The protein below binds the small molecule below.
Small molecule (SMILES): CC(=O)N[C@@H]1[C@@H](O)[C@H](O)[C@@H](CO)O[C@H]1O

Sequence of chain 1.C:
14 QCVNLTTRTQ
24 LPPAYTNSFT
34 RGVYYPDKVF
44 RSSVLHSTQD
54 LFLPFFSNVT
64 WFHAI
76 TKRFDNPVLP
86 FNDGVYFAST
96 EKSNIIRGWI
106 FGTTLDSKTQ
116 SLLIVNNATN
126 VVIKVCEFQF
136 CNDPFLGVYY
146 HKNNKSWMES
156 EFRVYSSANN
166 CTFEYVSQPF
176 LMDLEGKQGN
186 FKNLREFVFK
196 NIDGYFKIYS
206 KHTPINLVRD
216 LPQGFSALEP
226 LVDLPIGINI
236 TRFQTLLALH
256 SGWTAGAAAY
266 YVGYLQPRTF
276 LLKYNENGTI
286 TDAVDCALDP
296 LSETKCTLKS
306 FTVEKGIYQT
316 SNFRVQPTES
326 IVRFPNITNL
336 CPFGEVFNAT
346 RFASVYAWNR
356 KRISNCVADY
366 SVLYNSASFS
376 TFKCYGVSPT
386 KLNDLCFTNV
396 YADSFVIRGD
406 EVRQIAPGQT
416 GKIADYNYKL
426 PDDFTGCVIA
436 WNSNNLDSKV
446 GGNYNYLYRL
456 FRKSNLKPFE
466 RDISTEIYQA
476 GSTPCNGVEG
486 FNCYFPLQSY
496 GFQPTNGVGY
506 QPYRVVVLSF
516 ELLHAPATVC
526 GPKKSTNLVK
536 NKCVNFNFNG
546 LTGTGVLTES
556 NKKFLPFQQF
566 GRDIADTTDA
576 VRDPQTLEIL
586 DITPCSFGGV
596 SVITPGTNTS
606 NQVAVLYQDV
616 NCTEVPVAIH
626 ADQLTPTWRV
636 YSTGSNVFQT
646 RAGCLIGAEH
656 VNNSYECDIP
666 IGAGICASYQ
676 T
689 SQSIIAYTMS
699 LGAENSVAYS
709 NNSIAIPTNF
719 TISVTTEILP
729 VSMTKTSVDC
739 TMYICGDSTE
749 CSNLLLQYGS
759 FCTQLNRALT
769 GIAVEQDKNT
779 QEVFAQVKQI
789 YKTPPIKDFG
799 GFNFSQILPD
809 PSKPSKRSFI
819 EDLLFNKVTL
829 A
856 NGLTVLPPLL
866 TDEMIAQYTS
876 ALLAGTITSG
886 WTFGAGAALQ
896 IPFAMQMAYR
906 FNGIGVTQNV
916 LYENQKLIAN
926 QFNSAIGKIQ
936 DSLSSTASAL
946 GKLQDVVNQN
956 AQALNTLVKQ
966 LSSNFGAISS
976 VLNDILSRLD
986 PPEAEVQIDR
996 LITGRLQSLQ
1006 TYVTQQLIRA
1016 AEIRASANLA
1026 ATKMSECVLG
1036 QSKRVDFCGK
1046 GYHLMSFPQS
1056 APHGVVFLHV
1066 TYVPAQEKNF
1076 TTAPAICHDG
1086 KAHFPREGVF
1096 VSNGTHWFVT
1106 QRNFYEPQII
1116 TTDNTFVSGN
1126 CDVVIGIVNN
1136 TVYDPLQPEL

Binding-site contacts:
Ligand atom N2 contacts residue ASN709 of chain 1.A at 3.1 Å (h-bond).
Ligand atom C6 contacts residue ASN709 of chain 1.A at 4.5 Å.
Ligand atom C1 contacts residue ASP796 of chain 1.C at 3.9 Å.
Ligand atom C6 contacts residue ASP796 of chain 1.C at 3.6 Å.
Ligand atom C1 contacts residue ASN709 of chain 1.A at 1.4 Å.
Ligand atom O7 contacts residue GLY1131 of chain 1.A at 4.4 Å.
Ligand atom C8 contacts residue ASN709 of chain 1.A at 3.7 Å.
Ligand atom C4 contacts residue ASP796 of chain 1.C at 4.3 Å.
Ligand atom C2 contacts residue ASN709 of chain 1.A at 2.5 Å.
Ligand atom C2 contacts residue ASP796 of chain 1.C at 4.4 Å.
Ligand atom C5 contacts residue ASP796 of chain 1.C at 3.8 Å.
Ligand atom O5 contacts residue ASP796 of chain 1.C at 3.0 Å (salt-bridge).
Ligand atom O5 contacts residue ASN709 of chain 1.A at 2.2 Å (h-bond).
Ligand atom C7 contacts residue ASN709 of chain 1.A at 3.7 Å.
Ligand atom C8 contacts residue ILE1130 of chain 1.A at 4.3 Å (hydrophobic).
Ligand atom C3 contacts residue ASN709 of chain 1.A at 3.8 Å.
Ligand atom C4 contacts residue ASN709 of chain 1.A at 4.1 Å.
Ligand atom C5 contacts residue ASN709 of chain 1.A at 3.5 Å.

Sequence of chain 1.A:
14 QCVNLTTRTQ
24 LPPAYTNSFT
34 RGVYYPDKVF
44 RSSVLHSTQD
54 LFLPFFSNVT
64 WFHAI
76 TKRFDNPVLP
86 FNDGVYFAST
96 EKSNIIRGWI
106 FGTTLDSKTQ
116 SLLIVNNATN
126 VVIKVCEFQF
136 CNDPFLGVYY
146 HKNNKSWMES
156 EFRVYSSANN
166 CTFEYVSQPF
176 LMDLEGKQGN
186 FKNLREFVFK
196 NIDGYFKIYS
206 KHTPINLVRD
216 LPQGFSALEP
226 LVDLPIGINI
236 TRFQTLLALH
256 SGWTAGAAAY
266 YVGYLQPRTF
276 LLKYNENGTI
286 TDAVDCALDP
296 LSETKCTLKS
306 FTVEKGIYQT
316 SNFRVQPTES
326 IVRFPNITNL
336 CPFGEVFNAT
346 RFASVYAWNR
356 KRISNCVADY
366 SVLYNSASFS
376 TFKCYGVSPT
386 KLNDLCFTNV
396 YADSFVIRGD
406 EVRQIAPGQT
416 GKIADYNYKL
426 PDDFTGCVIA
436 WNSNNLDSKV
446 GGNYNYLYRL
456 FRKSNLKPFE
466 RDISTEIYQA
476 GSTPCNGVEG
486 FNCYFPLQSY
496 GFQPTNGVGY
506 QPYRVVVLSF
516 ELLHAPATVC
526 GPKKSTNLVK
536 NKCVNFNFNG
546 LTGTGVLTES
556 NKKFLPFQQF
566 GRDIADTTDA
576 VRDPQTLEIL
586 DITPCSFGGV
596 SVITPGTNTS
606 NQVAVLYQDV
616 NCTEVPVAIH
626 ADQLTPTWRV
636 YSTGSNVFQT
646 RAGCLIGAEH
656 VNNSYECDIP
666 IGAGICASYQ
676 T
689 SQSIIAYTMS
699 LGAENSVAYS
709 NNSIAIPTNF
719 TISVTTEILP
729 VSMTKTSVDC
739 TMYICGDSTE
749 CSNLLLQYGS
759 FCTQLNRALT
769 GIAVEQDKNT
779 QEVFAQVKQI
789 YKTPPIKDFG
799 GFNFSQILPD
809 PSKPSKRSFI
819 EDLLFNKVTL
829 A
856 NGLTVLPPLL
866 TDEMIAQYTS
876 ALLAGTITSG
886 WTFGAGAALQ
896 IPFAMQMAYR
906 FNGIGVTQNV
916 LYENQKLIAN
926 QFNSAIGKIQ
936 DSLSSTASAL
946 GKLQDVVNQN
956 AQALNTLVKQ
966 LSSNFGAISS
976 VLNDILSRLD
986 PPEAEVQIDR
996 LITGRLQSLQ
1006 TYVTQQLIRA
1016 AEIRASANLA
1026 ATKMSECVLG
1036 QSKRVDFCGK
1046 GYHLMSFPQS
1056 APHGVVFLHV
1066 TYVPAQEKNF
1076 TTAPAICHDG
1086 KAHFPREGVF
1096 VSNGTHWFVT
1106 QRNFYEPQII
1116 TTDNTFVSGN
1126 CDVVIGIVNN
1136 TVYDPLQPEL